Sequence of chain 1.B:
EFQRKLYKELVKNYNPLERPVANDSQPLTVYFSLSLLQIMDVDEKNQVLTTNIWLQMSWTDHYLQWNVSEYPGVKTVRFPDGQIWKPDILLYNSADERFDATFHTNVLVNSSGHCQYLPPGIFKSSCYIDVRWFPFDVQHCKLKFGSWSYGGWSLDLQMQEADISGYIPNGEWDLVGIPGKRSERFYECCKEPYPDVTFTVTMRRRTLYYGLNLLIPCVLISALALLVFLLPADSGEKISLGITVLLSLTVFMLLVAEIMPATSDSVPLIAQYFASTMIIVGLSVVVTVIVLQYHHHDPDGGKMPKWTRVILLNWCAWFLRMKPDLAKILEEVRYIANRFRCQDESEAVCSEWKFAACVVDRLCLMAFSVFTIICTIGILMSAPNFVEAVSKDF

This protein binds this small molecule.
Small molecule (SMILES): CC(=O)N[C@H]1[C@H](O[C@H]2[C@H](O)[C@@H](NC(C)=O)CO[C@@H]2CO)O[C@H](CO)[C@@H](O)[C@@H]1O

Binding-site contacts:
Ligand atom C5 contacts residue SER25 of chain 1.B at 4.1 Å.
Ligand atom C2 contacts residue ASN23 of chain 1.B at 2.4 Å.
Ligand atom N2 contacts residue ASN23 of chain 1.B at 2.9 Å (h-bond).
Ligand atom C5 contacts residue ASN23 of chain 1.B at 3.6 Å.
Ligand atom C1 contacts residue GLN26 of chain 1.B at 4.2 Å.
Ligand atom C3 contacts residue ASN23 of chain 1.B at 3.8 Å.
Ligand atom O6 contacts residue ASN23 of chain 1.B at 4.5 Å.
Ligand atom O5 contacts residue GLN26 of chain 1.B at 3.4 Å.
Ligand atom C6 contacts residue GLN26 of chain 1.B at 4.2 Å.
Ligand atom C5 contacts residue GLN26 of chain 1.B at 4.4 Å.
Ligand atom O6 contacts residue SER25 of chain 1.B at 4.4 Å.
Ligand atom O6 contacts residue GLN26 of chain 1.B at 3.0 Å.
Ligand atom C1 contacts residue ASN23 of chain 1.B at 1.4 Å.
Ligand atom O5 contacts residue ASN23 of chain 1.B at 2.3 Å (h-bond).
Ligand atom C7 contacts residue ASN23 of chain 1.B at 3.7 Å.
Ligand atom C4 contacts residue ASN23 of chain 1.B at 4.2 Å.
Ligand atom C1 contacts residue SER25 of chain 1.B at 4.0 Å.
Ligand atom O7 contacts residue ASN23 of chain 1.B at 4.0 Å.
Ligand atom O5 contacts residue SER25 of chain 1.B at 4.0 Å.